Sequence of chain 1.B:
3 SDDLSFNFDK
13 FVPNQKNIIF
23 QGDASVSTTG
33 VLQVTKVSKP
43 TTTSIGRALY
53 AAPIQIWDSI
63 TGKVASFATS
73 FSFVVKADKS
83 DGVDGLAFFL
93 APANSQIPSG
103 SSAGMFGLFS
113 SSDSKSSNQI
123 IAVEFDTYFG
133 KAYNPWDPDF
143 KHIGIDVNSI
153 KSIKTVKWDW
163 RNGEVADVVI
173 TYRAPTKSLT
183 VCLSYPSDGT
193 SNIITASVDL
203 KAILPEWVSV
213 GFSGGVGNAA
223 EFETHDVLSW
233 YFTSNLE

A protein and the small-molecule ligand that binds it are described below.
Small molecule (SMILES): C[C@@H]1O[C@@H](O[C@@H]2[C@@H](O)[C@@H](O)[C@@H](CO)O[C@H]2O)[C@@H](O)[C@H](O)[C@@H]1O

Binding-site contacts:
Ligand atom C6 contacts residue TYR135 of chain 1.B at 3.6 Å (hydrophobic).
Ligand atom O3 contacts residue TYR135 of chain 1.B at 4.0 Å.
Ligand atom O5 contacts residue ASN220 of chain 1.B at 3.7 Å.
Ligand atom C2 contacts residue SER104 of chain 1.B at 3.6 Å.
Ligand atom O3 contacts residue ASP86 of chain 1.B at 2.8 Å (salt-bridge).
Ligand atom O1 contacts residue TYR135 of chain 1.B at 3.9 Å.
Ligand atom C6 contacts residue ASN220 of chain 1.B at 3.4 Å.
Ligand atom O2 contacts residue GLY106 of chain 1.B at 2.8 Å (h-bond).
Ligand atom C3 contacts residue ASN136 of chain 1.B at 3.7 Å.
Ligand atom C6 contacts residue GLU223 of chain 1.B at 3.2 Å.
Ligand atom C4 contacts residue ASP86 of chain 1.B at 3.5 Å.
Ligand atom O3 contacts residue TRP138 of chain 1.B at 3.6 Å.
Ligand atom O4 contacts residue SER104 of chain 1.B at 3.0 Å (h-bond).
Ligand atom C2 contacts residue GLY106 of chain 1.B at 4.0 Å.
Ligand atom O2 contacts residue ASN136 of chain 1.B at 4.0 Å.
Ligand atom O4 contacts residue VAL85 of chain 1.B at 3.6 Å.
Ligand atom C5 contacts residue TYR135 of chain 1.B at 3.6 Å (hydrophobic).
Ligand atom C6 contacts residue TYR130 of chain 1.B at 4.0 Å (hydrophobic).
Ligand atom C3 contacts residue SER104 of chain 1.B at 3.9 Å.
Ligand atom O3 contacts residue ASN136 of chain 1.B at 3.7 Å.
Ligand atom O6 contacts residue GLU223 of chain 1.B at 2.6 Å (salt-bridge).
Ligand atom O4 contacts residue ASP86 of chain 1.B at 2.8 Å (salt-bridge).
Ligand atom O6 contacts residue ASN220 of chain 1.B at 3.5 Å (h-bond).
Ligand atom C4 contacts residue TYR130 of chain 1.B at 3.8 Å (hydrophobic).
Ligand atom O3 contacts residue ASN136 of chain 1.B at 3.9 Å.
Ligand atom O2 contacts residue SER104 of chain 1.B at 3.9 Å.
Ligand atom O4 contacts residue GLY219 of chain 1.B at 3.3 Å.
Ligand atom C5 contacts residue TYR130 of chain 1.B at 3.8 Å (hydrophobic).
Ligand atom C4 contacts residue VAL85 of chain 1.B at 4.0 Å (hydrophobic).
Ligand atom C4 contacts residue TYR135 of chain 1.B at 3.6 Å (hydrophobic).
Ligand atom C3 contacts residue TYR130 of chain 1.B at 3.5 Å (hydrophobic).
Ligand atom O2 contacts residue TYR135 of chain 1.B at 3.4 Å.
Ligand atom C3 contacts residue TYR135 of chain 1.B at 3.5 Å (hydrophobic).
Ligand atom C1 contacts residue TYR135 of chain 1.B at 3.9 Å (hydrophobic).
Ligand atom O3 contacts residue SER104 of chain 1.B at 3.2 Å.
Ligand atom C6 contacts residue VAL85 of chain 1.B at 3.9 Å (hydrophobic).
Ligand atom C3 contacts residue ASP86 of chain 1.B at 3.8 Å.
Ligand atom O2 contacts residue ALA105 of chain 1.B at 4.0 Å.
Ligand atom O3 contacts residue TYR130 of chain 1.B at 3.6 Å.
Ligand atom O4 contacts residue ASN220 of chain 1.B at 3.4 Å (h-bond).